Binding-site contacts:
Ligand atom C81 contacts residue GLU196 of chain 1.A at 4.0 Å.
Ligand atom C2 contacts residue GLU196 of chain 1.A at 4.1 Å.
Ligand atom C2 contacts residue TYR324 of chain 1.A at 2.9 Å (hydrophobic).
Ligand atom O1A contacts residue ARG290 of chain 1.A at 2.7 Å (salt-bridge).
Ligand atom O1A contacts residue ARG36 of chain 1.A at 3.0 Å (salt-bridge).
Ligand atom C4 contacts residue GLU37 of chain 1.A at 3.9 Å.
Ligand atom C1 contacts residue ARG290 of chain 1.A at 3.3 Å.
Ligand atom C7 contacts residue TYR324 of chain 1.A at 3.9 Å (hydrophobic).
Ligand atom C3 contacts residue ARG36 of chain 1.A at 3.9 Å.
Ligand atom C8 contacts residue ARG143 of chain 1.A at 3.9 Å.
Ligand atom C11 contacts residue ILE141 of chain 1.A at 4.1 Å (hydrophobic).
Ligand atom O1B contacts residue ARG290 of chain 1.A at 2.6 Å (salt-bridge).
Ligand atom C6 contacts residue GLU196 of chain 1.A at 3.7 Å.
Ligand atom C10 contacts residue ARG70 of chain 1.A at 3.9 Å.
Ligand atom C1 contacts residue TYR324 of chain 1.A at 3.3 Å (hydrophobic).
Ligand atom C11 contacts residue TRP97 of chain 1.A at 3.7 Å (hydrophobic).
Ligand atom C11 contacts residue SER98 of chain 1.A at 4.1 Å.
Ligand atom C91 contacts residue ILE141 of chain 1.A at 3.8 Å (hydrophobic).
Ligand atom O1B contacts residue TYR324 of chain 1.A at 3.9 Å.
Ligand atom C3 contacts residue ASP69 of chain 1.A at 3.1 Å.
Ligand atom C91 contacts residue ARG143 of chain 1.A at 3.7 Å.
Ligand atom C82 contacts residue ARG211 of chain 1.A at 3.8 Å.
Ligand atom C3 contacts residue TYR324 of chain 1.A at 3.6 Å (hydrophobic).
Ligand atom C5 contacts residue ASP69 of chain 1.A at 3.9 Å.
Ligand atom O1A contacts residue TYR324 of chain 1.A at 3.7 Å.
Ligand atom C82 contacts residue ASN213 of chain 1.A at 3.4 Å.
Ligand atom C9 contacts residue ALA165 of chain 1.A at 3.9 Å (hydrophobic).
Ligand atom O1B contacts residue ARG211 of chain 1.A at 3.1 Å (salt-bridge).
Ligand atom N4 contacts residue GLU37 of chain 1.A at 3.2 Å (salt-bridge).
Ligand atom C91 contacts residue ARG70 of chain 1.A at 4.1 Å.
Ligand atom C9 contacts residue ARG143 of chain 1.A at 3.5 Å.
Ligand atom C4 contacts residue ASP69 of chain 1.A at 3.3 Å.
Ligand atom C4 contacts residue TYR324 of chain 1.A at 3.8 Å (hydrophobic).
Ligand atom C2 contacts residue ARG211 of chain 1.A at 4.0 Å.
Ligand atom N4 contacts residue ASP69 of chain 1.A at 2.5 Å (salt-bridge).
Ligand atom C7 contacts residue ARG211 of chain 1.A at 4.0 Å.
Ligand atom C81 contacts residue GLU195 of chain 1.A at 3.6 Å.
Ligand atom O10 contacts residue ARG70 of chain 1.A at 2.8 Å (salt-bridge).
Ligand atom C1 contacts residue ARG211 of chain 1.A at 3.8 Å.
Ligand atom O10 contacts residue ASP69 of chain 1.A at 3.4 Å.

Sequence of chain 1.A:
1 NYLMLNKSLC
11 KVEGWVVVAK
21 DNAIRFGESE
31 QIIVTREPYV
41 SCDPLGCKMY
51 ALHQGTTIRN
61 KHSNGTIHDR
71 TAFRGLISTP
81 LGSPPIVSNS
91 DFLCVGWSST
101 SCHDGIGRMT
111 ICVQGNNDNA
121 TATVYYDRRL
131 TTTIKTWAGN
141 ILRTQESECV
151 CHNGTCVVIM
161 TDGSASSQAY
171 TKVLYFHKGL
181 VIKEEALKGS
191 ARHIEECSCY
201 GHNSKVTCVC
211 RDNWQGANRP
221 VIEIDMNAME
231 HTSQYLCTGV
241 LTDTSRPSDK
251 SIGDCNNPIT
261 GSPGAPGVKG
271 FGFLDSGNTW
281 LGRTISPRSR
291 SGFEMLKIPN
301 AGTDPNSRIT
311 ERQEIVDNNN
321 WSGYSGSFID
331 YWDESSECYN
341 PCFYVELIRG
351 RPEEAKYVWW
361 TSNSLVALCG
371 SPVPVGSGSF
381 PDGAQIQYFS

The protein below binds the small molecule below.
Small molecule (SMILES): CCC(CC)O[C@@H]1C=C(C(=O)O)C[C@H](N)[C@H]1NC(C)=O